Binding-site contacts:
Ligand atom C7 contacts residue ASN303 of chain 1.M at 3.2 Å.
Ligand atom O7 contacts residue ASN303 of chain 1.M at 3.2 Å (h-bond).
Ligand atom O6 contacts residue ILE324 of chain 1.M at 3.8 Å.
Ligand atom C5 contacts residue ASN303 of chain 1.M at 3.8 Å.
Ligand atom C1 contacts residue ILE324 of chain 1.M at 4.4 Å (hydrophobic).
Ligand atom N2 contacts residue ASN303 of chain 1.M at 2.9 Å (h-bond).
Ligand atom C6 contacts residue ILE324 of chain 1.M at 4.2 Å (hydrophobic).
Ligand atom C4 contacts residue ASN303 of chain 1.M at 4.3 Å.
Ligand atom C8 contacts residue VAL442 of chain 1.M at 3.7 Å (hydrophobic).
Ligand atom C8 contacts residue ASN303 of chain 1.M at 4.4 Å.
Ligand atom C5 contacts residue ILE324 of chain 1.M at 4.5 Å (hydrophobic).
Ligand atom O5 contacts residue ASN303 of chain 1.M at 2.5 Å (h-bond).
Ligand atom C3 contacts residue ASN303 of chain 1.M at 3.9 Å.
Ligand atom C1 contacts residue ASN303 of chain 1.M at 1.5 Å.
Ligand atom C2 contacts residue ASN303 of chain 1.M at 2.5 Å.
Ligand atom O5 contacts residue ILE324 of chain 1.M at 3.5 Å.

A protein and the small-molecule ligand that binds it are described below.
Small molecule (SMILES): CC(=O)N[C@H]1[C@H](O[C@H]2[C@H](O)[C@@H](NC(C)=O)CO[C@@H]2CO)O[C@H](CO)[C@@H](O)[C@@H]1O

Sequence of chain 1.M:
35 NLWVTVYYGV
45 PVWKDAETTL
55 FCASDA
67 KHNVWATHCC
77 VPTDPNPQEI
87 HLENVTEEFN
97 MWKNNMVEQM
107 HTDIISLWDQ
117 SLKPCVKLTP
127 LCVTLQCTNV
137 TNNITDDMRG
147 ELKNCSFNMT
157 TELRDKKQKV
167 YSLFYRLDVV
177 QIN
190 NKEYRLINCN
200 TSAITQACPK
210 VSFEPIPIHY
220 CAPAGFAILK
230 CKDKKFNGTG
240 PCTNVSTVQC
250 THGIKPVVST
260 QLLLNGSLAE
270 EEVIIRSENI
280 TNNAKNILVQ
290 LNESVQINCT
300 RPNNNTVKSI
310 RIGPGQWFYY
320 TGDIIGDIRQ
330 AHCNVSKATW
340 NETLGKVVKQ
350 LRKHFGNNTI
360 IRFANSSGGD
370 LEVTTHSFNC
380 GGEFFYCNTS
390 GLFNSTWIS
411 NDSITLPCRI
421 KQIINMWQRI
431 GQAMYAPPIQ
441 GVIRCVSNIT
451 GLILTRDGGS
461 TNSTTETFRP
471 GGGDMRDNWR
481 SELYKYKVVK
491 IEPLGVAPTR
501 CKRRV